Sequence of chain 1.B:
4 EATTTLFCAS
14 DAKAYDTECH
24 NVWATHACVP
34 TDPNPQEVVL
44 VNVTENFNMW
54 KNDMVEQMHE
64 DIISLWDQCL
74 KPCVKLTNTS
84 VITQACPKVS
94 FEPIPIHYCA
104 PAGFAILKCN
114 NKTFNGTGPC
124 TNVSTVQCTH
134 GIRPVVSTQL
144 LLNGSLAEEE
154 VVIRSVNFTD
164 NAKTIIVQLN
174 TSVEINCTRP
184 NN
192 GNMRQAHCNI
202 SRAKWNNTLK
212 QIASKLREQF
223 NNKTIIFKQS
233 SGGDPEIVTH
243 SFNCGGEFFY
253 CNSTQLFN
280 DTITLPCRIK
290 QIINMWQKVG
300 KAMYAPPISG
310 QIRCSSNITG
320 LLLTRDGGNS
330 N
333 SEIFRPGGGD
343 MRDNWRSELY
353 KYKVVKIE

The small molecule below binds the protein below.
Small molecule (SMILES): CC(=O)N[C@@H]1[C@@H](O)[C@H](O)[C@@H](CO)O[C@H]1O

Binding-site contacts:
Ligand atom O7 contacts residue ASN254 of chain 1.B at 3.8 Å.
Ligand atom O3 contacts residue ASN254 of chain 1.B at 4.3 Å.
Ligand atom C2 contacts residue THR256 of chain 1.B at 4.2 Å.
Ligand atom C7 contacts residue ASN254 of chain 1.B at 3.7 Å.
Ligand atom O3 contacts residue THR256 of chain 1.B at 3.0 Å (h-bond).
Ligand atom O5 contacts residue ASN254 of chain 1.B at 2.5 Å (h-bond).
Ligand atom C7 contacts residue PRO285 of chain 1.B at 4.2 Å (hydrophobic).
Ligand atom O6 contacts residue ASN254 of chain 1.B at 4.1 Å.
Ligand atom O7 contacts residue PRO285 of chain 1.B at 3.6 Å.
Ligand atom C2 contacts residue ASN254 of chain 1.B at 2.4 Å.
Ligand atom O6 contacts residue THR256 of chain 1.B at 3.2 Å.
Ligand atom C3 contacts residue THR256 of chain 1.B at 4.1 Å.
Ligand atom C5 contacts residue ASN254 of chain 1.B at 3.8 Å.
Ligand atom C5 contacts residue THR256 of chain 1.B at 3.6 Å.
Ligand atom C4 contacts residue ASN254 of chain 1.B at 4.2 Å.
Ligand atom C4 contacts residue THR256 of chain 1.B at 4.3 Å.
Ligand atom C1 contacts residue ASN254 of chain 1.B at 1.4 Å.
Ligand atom C6 contacts residue THR256 of chain 1.B at 3.4 Å.
Ligand atom O5 contacts residue THR256 of chain 1.B at 2.9 Å.
Ligand atom O6 contacts residue GLN231 of chain 1.B at 4.0 Å.
Ligand atom C1 contacts residue THR256 of chain 1.B at 3.9 Å.
Ligand atom N2 contacts residue ASN254 of chain 1.B at 3.0 Å (h-bond).
Ligand atom C3 contacts residue ASN254 of chain 1.B at 3.7 Å.